Sequence of chain 1.A:
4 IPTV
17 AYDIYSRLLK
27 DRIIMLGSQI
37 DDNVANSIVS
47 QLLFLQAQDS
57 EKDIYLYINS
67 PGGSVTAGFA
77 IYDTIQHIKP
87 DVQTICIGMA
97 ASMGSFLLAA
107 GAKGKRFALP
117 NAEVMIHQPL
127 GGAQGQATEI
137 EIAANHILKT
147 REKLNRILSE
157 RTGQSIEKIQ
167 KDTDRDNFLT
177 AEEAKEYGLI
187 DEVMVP

This small molecule binds to this protein.
Small molecule (SMILES): O=C1[C@H](Cc2ccc(O)cc2)N2C(=O)CCN(C(=O)NCc3ccccc3)[C@H]2CN1Cc1cccc2ccccc12

Binding-site contacts:
Ligand atom CAG contacts residue ALA53 of chain 1.A at 3.5 Å (hydrophobic).
Ligand atom CAP contacts residue LEU49 of chain 1.A at 3.9 Å (hydrophobic).
Ligand atom CAT contacts residue ILE93 of chain 1.G at 3.5 Å (hydrophobic).
Ligand atom CAW contacts residue LEU49 of chain 1.A at 3.0 Å (hydrophobic).
Ligand atom CAE contacts residue ILE29 of chain 1.G at 3.7 Å (hydrophobic).
Ligand atom CBI contacts residue ILE29 of chain 1.G at 3.8 Å (hydrophobic).
Ligand atom CAT contacts residue LEU49 of chain 1.A at 3.0 Å (hydrophobic).
Ligand atom CAB contacts residue ALA53 of chain 1.A at 3.6 Å (hydrophobic).
Ligand atom O contacts residue MET190 of chain 1.G at 3.7 Å.
Ligand atom CAB contacts residue ARG23 of chain 1.G at 3.8 Å.
Ligand atom CAZ contacts residue ILE91 of chain 1.G at 3.5 Å (hydrophobic).
Ligand atom CAW contacts residue MET31 of chain 1.G at 3.7 Å (hydrophobic).
Ligand atom CAG contacts residue ASP27 of chain 1.G at 3.8 Å.
Ligand atom CAE contacts residue LEU49 of chain 1.A at 3.7 Å (hydrophobic).
Ligand atom NBN contacts residue ILE29 of chain 1.G at 3.5 Å.
Ligand atom CAC contacts residue PHE50 of chain 1.A at 3.6 Å (hydrophobic).
Ligand atom CAS contacts residue HIS83 of chain 1.A at 3.8 Å.
Ligand atom CAQ contacts residue MET190 of chain 1.G at 3.7 Å (hydrophobic).
Ligand atom CAF contacts residue ASP27 of chain 1.G at 3.9 Å.
Ligand atom CAR contacts residue MET190 of chain 1.G at 3.4 Å (hydrophobic).
Ligand atom CAW contacts residue TYR63 of chain 1.G at 3.7 Å (hydrophobic).
Ligand atom OBA contacts residue TYR61 of chain 1.G at 3.2 Å (h-bond).
Ligand atom CBL contacts residue TYR61 of chain 1.G at 3.7 Å (hydrophobic).
Ligand atom CAD contacts residue LEU24 of chain 1.G at 3.7 Å (hydrophobic).
Ligand atom CAC contacts residue LEU24 of chain 1.G at 3.7 Å (hydrophobic).
Ligand atom CAA contacts residue ASP27 of chain 1.G at 3.3 Å.
Ligand atom CAU contacts residue LEU49 of chain 1.A at 3.0 Å (hydrophobic).
Ligand atom CAD contacts residue LEU49 of chain 1.A at 3.7 Å (hydrophobic).
Ligand atom CBE contacts residue ILE29 of chain 1.G at 3.7 Å (hydrophobic).
Ligand atom CAR contacts residue HIS83 of chain 1.A at 3.4 Å.
Ligand atom CAA contacts residue ALA53 of chain 1.A at 3.1 Å (hydrophobic).
Ligand atom CAX contacts residue ILE29 of chain 1.G at 3.9 Å (hydrophobic).
Ligand atom CAE contacts residue ALA53 of chain 1.A at 3.8 Å (hydrophobic).
Ligand atom CAF contacts residue ALA53 of chain 1.A at 3.2 Å (hydrophobic).
Ligand atom CAS contacts residue LEU49 of chain 1.A at 3.4 Å (hydrophobic).
Ligand atom CAV contacts residue LEU49 of chain 1.A at 2.4 Å (hydrophobic).
Ligand atom CAD contacts residue PHE50 of chain 1.A at 3.7 Å (hydrophobic).
Ligand atom CAU contacts residue ILE93 of chain 1.G at 3.7 Å (hydrophobic).
Ligand atom CBK contacts residue TYR61 of chain 1.G at 3.6 Å (hydrophobic).
Ligand atom CBM contacts residue TYR61 of chain 1.G at 3.7 Å (hydrophobic).

Sequence of chain 1.G:
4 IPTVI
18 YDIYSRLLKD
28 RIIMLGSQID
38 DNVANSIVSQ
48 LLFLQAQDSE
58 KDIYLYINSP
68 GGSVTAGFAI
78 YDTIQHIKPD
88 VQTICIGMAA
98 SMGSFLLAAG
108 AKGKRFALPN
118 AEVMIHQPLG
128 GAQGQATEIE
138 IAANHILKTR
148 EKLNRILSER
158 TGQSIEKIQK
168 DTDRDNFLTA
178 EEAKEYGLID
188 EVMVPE